Sequence of chain 1.A:
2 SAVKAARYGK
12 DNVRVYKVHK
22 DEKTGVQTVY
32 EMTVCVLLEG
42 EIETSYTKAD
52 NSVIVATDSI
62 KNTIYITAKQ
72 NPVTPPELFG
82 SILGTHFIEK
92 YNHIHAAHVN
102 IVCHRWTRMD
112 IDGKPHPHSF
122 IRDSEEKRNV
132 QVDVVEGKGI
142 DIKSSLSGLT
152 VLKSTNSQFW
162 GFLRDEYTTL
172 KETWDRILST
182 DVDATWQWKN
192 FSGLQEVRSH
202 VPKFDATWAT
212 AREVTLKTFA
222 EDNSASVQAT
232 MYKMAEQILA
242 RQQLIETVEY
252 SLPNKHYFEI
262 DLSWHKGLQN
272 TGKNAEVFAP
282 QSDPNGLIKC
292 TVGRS

Sequence of chain 2.A:
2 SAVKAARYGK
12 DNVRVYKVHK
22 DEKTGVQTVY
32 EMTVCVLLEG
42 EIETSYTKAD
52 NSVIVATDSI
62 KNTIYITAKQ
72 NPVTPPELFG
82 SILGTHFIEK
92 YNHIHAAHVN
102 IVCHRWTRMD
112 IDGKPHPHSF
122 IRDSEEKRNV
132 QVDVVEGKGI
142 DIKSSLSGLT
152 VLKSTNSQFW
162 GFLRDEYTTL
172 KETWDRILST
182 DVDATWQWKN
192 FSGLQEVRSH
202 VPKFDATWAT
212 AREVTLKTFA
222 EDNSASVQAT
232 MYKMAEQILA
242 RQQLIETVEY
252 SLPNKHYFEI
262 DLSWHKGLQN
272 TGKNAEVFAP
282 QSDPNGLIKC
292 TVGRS

Binding-site contacts:
Ligand atom O6 contacts residue TYR9 of chain 2.A at 3.8 Å.
Ligand atom O6 contacts residue THR58 of chain 2.A at 3.8 Å.
Ligand atom N1 contacts residue PHE160 of chain 1.A at 3.6 Å.
Ligand atom O2 contacts residue PHE160 of chain 1.A at 3.9 Å.
Ligand atom C5 contacts residue PHE160 of chain 1.A at 3.4 Å (hydrophobic).
Ligand atom N9 contacts residue PHE160 of chain 1.A at 3.5 Å.
Ligand atom O2 contacts residue SER227 of chain 1.A at 3.6 Å.
Ligand atom C4 contacts residue PHE160 of chain 1.A at 3.4 Å (hydrophobic).
Ligand atom N1 contacts residue GLN229 of chain 1.A at 3.0 Å (h-bond).
Ligand atom C2 contacts residue PHE160 of chain 1.A at 3.7 Å (hydrophobic).
Ligand atom N9 contacts residue THR58 of chain 2.A at 4.1 Å.
Ligand atom N7 contacts residue THR58 of chain 2.A at 2.8 Å (h-bond).
Ligand atom O2 contacts residue GLN229 of chain 1.A at 3.8 Å.
Ligand atom C6 contacts residue PHE160 of chain 1.A at 3.5 Å (hydrophobic).
Ligand atom C6 contacts residue GLN229 of chain 1.A at 3.7 Å.
Ligand atom O2 contacts residue ARG177 of chain 1.A at 2.8 Å (salt-bridge).
Ligand atom O6 contacts residue ILE289 of chain 1.A at 4.0 Å.
Ligand atom N3 contacts residue ASN255 of chain 1.A at 3.3 Å (h-bond).
Ligand atom N3 contacts residue ARG177 of chain 1.A at 3.0 Å (salt-bridge).
Ligand atom N8 contacts residue LEU171 of chain 1.A at 3.8 Å.
Ligand atom N9 contacts residue ARG177 of chain 1.A at 3.9 Å.
Ligand atom C4 contacts residue ARG177 of chain 1.A at 3.8 Å.
Ligand atom N8 contacts residue THR58 of chain 2.A at 3.3 Å (h-bond).
Ligand atom N3 contacts residue PHE160 of chain 1.A at 3.7 Å.
Ligand atom C2 contacts residue VAL228 of chain 1.A at 4.0 Å (hydrophobic).
Ligand atom C2 contacts residue ARG177 of chain 1.A at 3.5 Å.
Ligand atom N7 contacts residue PHE160 of chain 1.A at 3.7 Å.
Ligand atom N8 contacts residue ALA57 of chain 2.A at 3.8 Å.
Ligand atom N8 contacts residue ASP59 of chain 2.A at 3.9 Å.
Ligand atom C4 contacts residue ASN255 of chain 1.A at 3.9 Å.
Ligand atom C5 contacts residue THR58 of chain 2.A at 3.9 Å.
Ligand atom C2 contacts residue GLN229 of chain 1.A at 3.9 Å.
Ligand atom C2 contacts residue ASN255 of chain 1.A at 3.9 Å.
Ligand atom N8 contacts residue PHE160 of chain 1.A at 3.6 Å.
Ligand atom O6 contacts residue PHE160 of chain 1.A at 4.0 Å.
Ligand atom O2 contacts residue VAL228 of chain 1.A at 2.9 Å (h-bond).
Ligand atom O6 contacts residue ILE55 of chain 2.A at 3.5 Å.
Ligand atom N7 contacts residue ALA57 of chain 2.A at 3.5 Å.
Ligand atom N9 contacts residue LEU171 of chain 1.A at 4.0 Å.
Ligand atom O6 contacts residue GLN229 of chain 1.A at 2.9 Å (h-bond).

The protein below binds the small molecule below.
Small molecule (SMILES): O=c1[nH]c(=O)c2nn[nH]c2[nH]1